This small molecule binds to this protein.
Small molecule (SMILES): CC(=O)N[C@H]1[C@H](O[C@H]2[C@H](O)[C@@H](NC(C)=O)CO[C@@H]2CO[C@@H]2O[C@@H](C)[C@@H](O)[C@@H](O)[C@@H]2O)O[C@H](CO)[C@@H](O[C@H]2O[C@H](CO)[C@@H](O)[C@H](O)[C@@H]2O)[C@@H]1O

Binding-site contacts:
Ligand atom C7 contacts residue ASN558 of chain 6.A at 3.6 Å.
Ligand atom O7 contacts residue TYR556 of chain 6.A at 3.8 Å.
Ligand atom C1 contacts residue ASN558 of chain 6.A at 1.4 Å.
Ligand atom O2 contacts residue ALA531 of chain 6.A at 3.7 Å.
Ligand atom C7 contacts residue TYR556 of chain 6.A at 4.1 Å (hydrophobic).
Ligand atom C1 contacts residue TYR556 of chain 6.A at 3.5 Å (hydrophobic).
Ligand atom O2 contacts residue ALA532 of chain 6.A at 3.3 Å.
Ligand atom C8 contacts residue TYR556 of chain 6.A at 3.7 Å (hydrophobic).
Ligand atom N2 contacts residue ASN558 of chain 6.A at 3.0 Å (h-bond).
Ligand atom C3 contacts residue ASN558 of chain 6.A at 3.8 Å.
Ligand atom C4 contacts residue ASN558 of chain 6.A at 4.2 Å.
Ligand atom C5 contacts residue ASN558 of chain 6.A at 3.6 Å.
Ligand atom C8 contacts residue ARG456 of chain 6.A at 4.3 Å.
Ligand atom O6 contacts residue TYR556 of chain 6.A at 4.2 Å.
Ligand atom C5 contacts residue TYR556 of chain 6.A at 3.7 Å (hydrophobic).
Ligand atom C3 contacts residue TYR556 of chain 6.A at 4.4 Å (hydrophobic).
Ligand atom C2 contacts residue TYR556 of chain 6.A at 4.5 Å (hydrophobic).
Ligand atom O5 contacts residue TYR556 of chain 6.A at 3.6 Å.
Ligand atom O7 contacts residue ASN558 of chain 6.A at 3.8 Å.
Ligand atom O5 contacts residue ASN558 of chain 6.A at 2.3 Å (h-bond).
Ligand atom C2 contacts residue ASN558 of chain 6.A at 2.5 Å.
Ligand atom C6 contacts residue TYR556 of chain 6.A at 3.9 Å (hydrophobic).

Sequence of chain 6.A:
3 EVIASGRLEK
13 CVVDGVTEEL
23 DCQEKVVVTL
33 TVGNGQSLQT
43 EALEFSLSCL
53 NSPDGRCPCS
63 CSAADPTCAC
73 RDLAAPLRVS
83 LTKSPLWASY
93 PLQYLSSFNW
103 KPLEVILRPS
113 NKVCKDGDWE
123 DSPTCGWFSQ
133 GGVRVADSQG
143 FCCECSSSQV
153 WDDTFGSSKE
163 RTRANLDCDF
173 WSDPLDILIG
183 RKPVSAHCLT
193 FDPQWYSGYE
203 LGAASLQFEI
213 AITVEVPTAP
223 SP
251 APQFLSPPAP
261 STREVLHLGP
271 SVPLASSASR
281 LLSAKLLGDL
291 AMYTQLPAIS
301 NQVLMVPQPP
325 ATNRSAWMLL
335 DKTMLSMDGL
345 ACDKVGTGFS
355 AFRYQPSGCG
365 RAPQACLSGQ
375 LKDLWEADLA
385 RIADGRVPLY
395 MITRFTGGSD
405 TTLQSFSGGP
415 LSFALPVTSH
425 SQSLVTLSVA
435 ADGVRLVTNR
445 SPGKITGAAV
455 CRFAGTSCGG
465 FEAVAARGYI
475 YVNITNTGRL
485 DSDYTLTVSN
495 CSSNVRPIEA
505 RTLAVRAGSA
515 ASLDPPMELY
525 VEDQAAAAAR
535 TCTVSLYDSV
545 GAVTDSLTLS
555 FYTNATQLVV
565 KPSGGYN